This small molecule binds to this protein.
Small molecule (SMILES): Cc1cc(CCCOc2c(C)cc(-c3nnn(C)n3)cc2C)on1

Sequence of chain 28.A:
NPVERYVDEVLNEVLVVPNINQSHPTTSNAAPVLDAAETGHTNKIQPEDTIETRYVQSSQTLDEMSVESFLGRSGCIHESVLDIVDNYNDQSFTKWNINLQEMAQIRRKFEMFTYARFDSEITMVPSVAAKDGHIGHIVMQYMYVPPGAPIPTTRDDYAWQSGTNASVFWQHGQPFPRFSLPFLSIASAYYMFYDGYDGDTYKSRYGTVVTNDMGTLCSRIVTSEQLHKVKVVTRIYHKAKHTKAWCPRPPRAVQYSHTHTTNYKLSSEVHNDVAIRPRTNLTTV

Binding-site contacts:
Ligand atom C2B contacts residue ILE122 of chain 28.A at 4.0 Å (hydrophobic).
Ligand atom C1B contacts residue ILE98 of chain 28.A at 3.7 Å (hydrophobic).
Ligand atom CM6 contacts residue LEU184 of chain 28.A at 3.7 Å (hydrophobic).
Ligand atom N3A contacts residue PHE179 of chain 28.A at 3.7 Å.
Ligand atom CM2 contacts residue ILE122 of chain 28.A at 3.8 Å (hydrophobic).
Ligand atom CM4 contacts residue VAL168 of chain 28.A at 3.9 Å (hydrophobic).
Ligand atom C5B contacts residue TYR144 of chain 28.A at 3.8 Å (hydrophobic).
Ligand atom C4 contacts residue TYR190 of chain 28.A at 3.7 Å (hydrophobic).
Ligand atom CM4 contacts residue TYR144 of chain 28.A at 3.8 Å (hydrophobic).
Ligand atom C1B contacts residue LEU181 of chain 28.A at 4.0 Å (hydrophobic).
Ligand atom C6B contacts residue LEU181 of chain 28.A at 3.5 Å (hydrophobic).
Ligand atom N5A contacts residue MET124 of chain 28.A at 3.9 Å.
Ligand atom O1 contacts residue LEU100 of chain 28.A at 3.7 Å.
Ligand atom CM4 contacts residue ALA166 of chain 28.A at 3.1 Å (hydrophobic).
Ligand atom C5 contacts residue MET214 of chain 28.A at 3.4 Å (hydrophobic).
Ligand atom C4 contacts residue MET214 of chain 28.A at 3.7 Å (hydrophobic).
Ligand atom C3 contacts residue LEU100 of chain 28.A at 3.8 Å (hydrophobic).
Ligand atom N2 contacts residue MET214 of chain 28.A at 3.8 Å.
Ligand atom N1A contacts residue MET124 of chain 28.A at 3.6 Å.
Ligand atom N4A contacts residue TYR144 of chain 28.A at 3.7 Å.
Ligand atom C2A contacts residue PHE179 of chain 28.A at 3.5 Å (hydrophobic).
Ligand atom CM6 contacts residue TYR144 of chain 28.A at 3.7 Å (hydrophobic).
Ligand atom CM3 contacts residue TYR190 of chain 28.A at 3.6 Å (hydrophobic).
Ligand atom CM2 contacts residue ILE77 of chain 28.A at 3.8 Å (hydrophobic).
Ligand atom C2A contacts residue LEU217 of chain 28.A at 4.0 Å (hydrophobic).
Ligand atom N3A contacts residue TYR144 of chain 28.A at 3.2 Å.
Ligand atom CM4 contacts residue TYR142 of chain 28.A at 3.7 Å (hydrophobic).
Ligand atom N4A contacts residue PHE179 of chain 28.A at 3.5 Å.
Ligand atom N5A contacts residue LEU217 of chain 28.A at 3.6 Å.
Ligand atom O1B contacts residue ILE98 of chain 28.A at 3.2 Å.
Ligand atom N2 contacts residue LEU100 of chain 28.A at 3.8 Å.
Ligand atom C1C contacts residue MET214 of chain 28.A at 3.2 Å (hydrophobic).
Ligand atom N1A contacts residue LEU217 of chain 28.A at 3.3 Å.
Ligand atom N5A contacts residue PHE179 of chain 28.A at 3.3 Å.
Ligand atom C4 contacts residue LEU100 of chain 28.A at 3.9 Å (hydrophobic).
Ligand atom N1A contacts residue PHE179 of chain 28.A at 3.3 Å.
Ligand atom C6B contacts residue ILE98 of chain 28.A at 3.8 Å (hydrophobic).
Ligand atom O1 contacts residue MET214 of chain 28.A at 3.2 Å.
Ligand atom C5B contacts residue LEU181 of chain 28.A at 3.6 Å (hydrophobic).
Ligand atom CM6 contacts residue LEU181 of chain 28.A at 3.8 Å (hydrophobic).